A protein and the small-molecule ligand that binds it are described below.
Small molecule (SMILES): O=c1[nH]cc(Br)c2sc(-c3ccncc3)cc12

Binding-site contacts:
Ligand atom N15 contacts residue ASP111 of chain 1.A at 3.6 Å (salt-bridge).
Ligand atom C16 contacts residue VAL113 of chain 1.A at 3.3 Å (hydrophobic).
Ligand atom BR1 contacts residue GLY41 of chain 1.A at 4.0 Å.
Ligand atom C14 contacts residue ASP111 of chain 1.A at 3.3 Å.
Ligand atom N15 contacts residue TYR112 of chain 1.A at 3.5 Å.
Ligand atom BR1 contacts residue PHE45 of chain 1.A at 4.2 Å.
Ligand atom N15 contacts residue LEU166 of chain 1.A at 3.9 Å.
Ligand atom C16 contacts residue ALA61 of chain 1.A at 4.3 Å (hydrophobic).
Ligand atom N15 contacts residue ALA61 of chain 1.A at 4.0 Å.
Ligand atom S10 contacts residue VAL48 of chain 1.A at 4.1 Å.
Ligand atom C17 contacts residue ILE40 of chain 1.A at 4.3 Å (hydrophobic).
Ligand atom C2 contacts residue VAL48 of chain 1.A at 3.7 Å (hydrophobic).
Ligand atom C5 contacts residue ASP178 of chain 1.A at 3.8 Å.
Ligand atom N15 contacts residue VAL113 of chain 1.A at 3.0 Å (h-bond).
Ligand atom C5 contacts residue LYS63 of chain 1.A at 3.9 Å.
Ligand atom C11 contacts residue VAL48 of chain 1.A at 3.7 Å (hydrophobic).
Ligand atom N4 contacts residue LYS63 of chain 1.A at 4.0 Å.
Ligand atom C14 contacts residue LEU166 of chain 1.A at 3.5 Å (hydrophobic).
Ligand atom C8 contacts residue CYS177 of chain 1.A at 4.1 Å (hydrophobic).
Ligand atom N4 contacts residue VAL48 of chain 1.A at 4.3 Å.
Ligand atom C9 contacts residue VAL48 of chain 1.A at 4.3 Å (hydrophobic).
Ligand atom C7 contacts residue VAL48 of chain 1.A at 4.0 Å (hydrophobic).
Ligand atom C3 contacts residue ASP178 of chain 1.A at 4.3 Å.
Ligand atom C14 contacts residue VAL113 of chain 1.A at 3.9 Å (hydrophobic).
Ligand atom C17 contacts residue LEU166 of chain 1.A at 4.3 Å (hydrophobic).
Ligand atom C13 contacts residue LEU110 of chain 1.A at 4.3 Å (hydrophobic).
Ligand atom N4 contacts residue PHE45 of chain 1.A at 4.2 Å.
Ligand atom O6 contacts residue LYS63 of chain 1.A at 3.2 Å (salt-bridge).
Ligand atom C13 contacts residue ALA61 of chain 1.A at 3.9 Å (hydrophobic).
Ligand atom C13 contacts residue LEU166 of chain 1.A at 3.8 Å (hydrophobic).
Ligand atom C3 contacts residue PHE45 of chain 1.A at 3.5 Å (hydrophobic).
Ligand atom C2 contacts residue PHE45 of chain 1.A at 4.0 Å (hydrophobic).
Ligand atom C14 contacts residue ALA61 of chain 1.A at 3.8 Å (hydrophobic).
Ligand atom C14 contacts residue VAL88 of chain 1.A at 4.2 Å (hydrophobic).
Ligand atom C3 contacts residue VAL48 of chain 1.A at 4.0 Å (hydrophobic).
Ligand atom C12 contacts residue ALA61 of chain 1.A at 4.2 Å (hydrophobic).
Ligand atom N4 contacts residue ASP178 of chain 1.A at 3.7 Å.
Ligand atom C16 contacts residue TYR112 of chain 1.A at 3.6 Å (hydrophobic).
Ligand atom C14 contacts residue TYR112 of chain 1.A at 4.2 Å (hydrophobic).
Ligand atom O6 contacts residue ASP178 of chain 1.A at 3.3 Å.

Sequence of chain 1.A:
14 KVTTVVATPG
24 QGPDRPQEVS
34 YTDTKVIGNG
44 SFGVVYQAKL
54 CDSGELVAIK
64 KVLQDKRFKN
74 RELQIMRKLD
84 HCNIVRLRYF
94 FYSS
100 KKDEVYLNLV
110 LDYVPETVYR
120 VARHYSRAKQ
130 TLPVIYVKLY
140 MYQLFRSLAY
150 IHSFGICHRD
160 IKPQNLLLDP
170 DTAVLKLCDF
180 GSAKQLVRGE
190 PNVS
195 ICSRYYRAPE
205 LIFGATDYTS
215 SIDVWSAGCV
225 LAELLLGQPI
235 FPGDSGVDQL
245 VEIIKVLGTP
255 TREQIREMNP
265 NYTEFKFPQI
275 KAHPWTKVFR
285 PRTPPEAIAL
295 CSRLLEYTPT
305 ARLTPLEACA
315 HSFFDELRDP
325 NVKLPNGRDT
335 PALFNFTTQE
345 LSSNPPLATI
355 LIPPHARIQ